Binding-site contacts:
Ligand atom C7 contacts residue SER17 of chain 1.K at 3.8 Å.
Ligand atom C8 contacts residue SER17 of chain 1.K at 3.8 Å.
Ligand atom O7 contacts residue GLY16 of chain 1.K at 3.4 Å.
Ligand atom N2 contacts residue GLU57 of chain 1.I at 4.3 Å.
Ligand atom C7 contacts residue GLY16 of chain 1.K at 4.4 Å.
Ligand atom C1 contacts residue ASN58 of chain 1.I at 1.4 Å.
Ligand atom C8 contacts residue ASN58 of chain 1.I at 4.4 Å.
Ligand atom C4 contacts residue ASN58 of chain 1.I at 4.2 Å.
Ligand atom C5 contacts residue ASN58 of chain 1.I at 3.6 Å.
Ligand atom C7 contacts residue ASN58 of chain 1.I at 3.2 Å.
Ligand atom O5 contacts residue ASN58 of chain 1.I at 2.3 Å (h-bond).
Ligand atom O7 contacts residue ASN58 of chain 1.I at 3.2 Å (h-bond).
Ligand atom C8 contacts residue GLU57 of chain 1.I at 3.5 Å.
Ligand atom C7 contacts residue GLU57 of chain 1.I at 4.3 Å.
Ligand atom N2 contacts residue ASN58 of chain 1.I at 2.9 Å (h-bond).
Ligand atom C2 contacts residue ASN58 of chain 1.I at 2.5 Å.
Ligand atom O7 contacts residue SER17 of chain 1.K at 3.1 Å (h-bond).
Ligand atom C3 contacts residue ASN58 of chain 1.I at 3.8 Å.

Sequence of chain 1.K:
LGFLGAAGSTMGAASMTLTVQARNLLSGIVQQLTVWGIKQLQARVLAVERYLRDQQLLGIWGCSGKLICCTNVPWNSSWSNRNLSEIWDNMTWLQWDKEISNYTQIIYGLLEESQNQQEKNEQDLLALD

This small molecule binds to this protein.
Small molecule (SMILES): CC(=O)N[C@H]1[C@H](O[C@H]2[C@H](O)[C@@H](NC(C)=O)CO[C@@H]2CO)O[C@H](CO)[C@@H](O[C@@H]2O[C@H](CO)[C@@H](O)[C@H](O)[C@@H]2O)[C@@H]1O

Sequence of chain 1.I:
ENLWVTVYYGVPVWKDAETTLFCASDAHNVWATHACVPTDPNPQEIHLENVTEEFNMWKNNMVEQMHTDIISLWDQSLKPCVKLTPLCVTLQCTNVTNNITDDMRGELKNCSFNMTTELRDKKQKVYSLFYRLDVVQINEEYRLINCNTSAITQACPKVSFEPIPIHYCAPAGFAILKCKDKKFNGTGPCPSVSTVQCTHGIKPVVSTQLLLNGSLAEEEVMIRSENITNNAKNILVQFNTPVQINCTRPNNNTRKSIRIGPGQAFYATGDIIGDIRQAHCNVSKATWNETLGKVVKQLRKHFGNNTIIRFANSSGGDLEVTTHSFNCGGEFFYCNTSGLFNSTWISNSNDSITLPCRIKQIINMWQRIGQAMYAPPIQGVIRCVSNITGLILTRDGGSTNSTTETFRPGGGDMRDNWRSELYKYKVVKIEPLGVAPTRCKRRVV